Binding-site contacts:
Ligand atom O3D contacts residue VAL150 of chain 1.A at 3.3 Å (h-bond).
Ligand atom O2D contacts residue VAL150 of chain 1.A at 3.4 Å (h-bond).
Ligand atom O2A contacts residue TYR63 of chain 1.A at 3.2 Å (h-bond).
Ligand atom O3B contacts residue GAL2 of chain 1.C at 2.7 Å (h-bond).
Ligand atom O3D contacts residue ASP151 of chain 1.A at 3.0 Å (salt-bridge).
Ligand atom PB contacts residue GAL2 of chain 1.C at 3.4 Å.
Ligand atom O1A contacts residue ASP149 of chain 1.A at 3.4 Å (salt-bridge).
Ligand atom O1B contacts residue CO1 of chain 1.D at 2.4 Å.
Ligand atom O4' contacts residue ASP240 of chain 1.A at 2.9 Å (salt-bridge).
Ligand atom O6' contacts residue TRP119 of chain 1.A at 3.2 Å.
Ligand atom N3 contacts residue VAL60 of chain 1.A at 2.9 Å (h-bond).
Ligand atom O4 contacts residue TYR63 of chain 1.A at 3.2 Å.
Ligand atom O3D contacts residue ASP149 of chain 1.A at 3.0 Å.
Ligand atom O2' contacts residue GAL2 of chain 1.C at 3.2 Å (h-bond).
Ligand atom O1B contacts residue LYS283 of chain 1.A at 3.5 Å (salt-bridge).
Ligand atom C4' contacts residue ASP240 of chain 1.A at 3.5 Å.
Ligand atom O1A contacts residue CO1 of chain 1.D at 2.3 Å.
Ligand atom C6' contacts residue HIS239 of chain 1.A at 3.0 Å.
Ligand atom O1B contacts residue GAL2 of chain 1.C at 3.4 Å (h-bond).
Ligand atom N3 contacts residue TYR63 of chain 1.A at 3.2 Å.
Ligand atom C6' contacts residue TRP238 of chain 1.A at 3.4 Å (hydrophobic).
Ligand atom C2 contacts residue TYR63 of chain 1.A at 3.5 Å (hydrophobic).
Ligand atom O3' contacts residue ASP149 of chain 1.A at 2.9 Å (salt-bridge).
Ligand atom O2' contacts residue HIS204 of chain 1.A at 3.3 Å (h-bond).
Ligand atom O2' contacts residue ASP149 of chain 1.A at 3.1 Å (salt-bridge).
Ligand atom C1' contacts residue GAL2 of chain 1.C at 2.8 Å.
Ligand atom C4 contacts residue TYR63 of chain 1.A at 3.3 Å (hydrophobic).
Ligand atom O3' contacts residue ARG126 of chain 1.A at 2.8 Å (salt-bridge).
Ligand atom PB contacts residue CO1 of chain 1.D at 3.5 Å.
Ligand atom PA contacts residue CO1 of chain 1.D at 3.5 Å.
Ligand atom C3' contacts residue ASP149 of chain 1.A at 3.4 Å.
Ligand atom O6' contacts residue HIS239 of chain 1.A at 2.2 Å (h-bond).
Ligand atom O2 contacts residue ALA59 of chain 1.A at 3.5 Å.
Ligand atom O2B contacts residue TYR285 of chain 1.A at 3.2 Å (h-bond).
Ligand atom O1A contacts residue ASP151 of chain 1.A at 2.8 Å (salt-bridge).
Ligand atom O2 contacts residue VAL60 of chain 1.A at 2.9 Å (h-bond).
Ligand atom O2A contacts residue ARG289 of chain 1.A at 2.5 Å (salt-bridge).
Ligand atom O2D contacts residue PHE58 of chain 1.A at 2.9 Å (h-bond).
Ligand atom O1B contacts residue ASP149 of chain 1.A at 3.4 Å (salt-bridge).
Ligand atom C4' contacts residue SER123 of chain 1.A at 3.3 Å.

A small-molecule ligand and the protein it binds are described below.
Small molecule (SMILES): O=c1ccn([C@@H]2O[C@H](CO[P](=O)(O)O[P](=O)(O)O[C@H]3O[C@H](CO)[C@H](O)[C@H](O)[C@H]3O)[C@@H](O)[C@H]2O)c(=O)[nH]1

Sequence of chain 1.A:
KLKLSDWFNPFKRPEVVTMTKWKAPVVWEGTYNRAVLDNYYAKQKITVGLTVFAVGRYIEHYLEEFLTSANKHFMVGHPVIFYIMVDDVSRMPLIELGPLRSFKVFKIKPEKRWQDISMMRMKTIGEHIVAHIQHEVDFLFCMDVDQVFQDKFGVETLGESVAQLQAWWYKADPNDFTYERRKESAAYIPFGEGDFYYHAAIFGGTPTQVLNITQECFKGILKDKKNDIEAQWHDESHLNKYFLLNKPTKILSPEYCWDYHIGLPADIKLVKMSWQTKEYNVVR